Sequence of chain 1.A:
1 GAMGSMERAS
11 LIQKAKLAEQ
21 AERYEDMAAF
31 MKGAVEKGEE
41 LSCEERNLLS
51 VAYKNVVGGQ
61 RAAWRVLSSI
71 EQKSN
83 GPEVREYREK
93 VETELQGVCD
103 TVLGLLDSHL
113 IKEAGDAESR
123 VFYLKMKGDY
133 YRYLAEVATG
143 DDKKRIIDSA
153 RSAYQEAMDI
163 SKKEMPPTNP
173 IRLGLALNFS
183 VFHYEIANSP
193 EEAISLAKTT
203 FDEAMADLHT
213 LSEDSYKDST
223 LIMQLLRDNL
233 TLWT

A small-molecule ligand and the protein it binds are described below.
Small molecule (SMILES): CC(C)[C@H](NC(=O)[C@@H](NC(=O)[C@H](C)NC(=O)[C@@H]1CCCN1C(=O)[C@@H](N)Cc1ccccc1)[C@@H](C)OP(=O)(O)O)C(=O)O

Binding-site contacts:
Ligand atom O contacts residue LYS127 of chain 1.A at 2.9 Å (salt-bridge).
Ligand atom CA contacts residue ASN231 of chain 1.A at 3.5 Å.
Ligand atom CG2 contacts residue ARG134 of chain 1.A at 3.8 Å.
Ligand atom CG1 contacts residue LEU179 of chain 1.A at 3.7 Å (hydrophobic).
Ligand atom P contacts residue ARG61 of chain 1.A at 3.5 Å.
Ligand atom P contacts residue LYS54 of chain 1.A at 3.7 Å.
Ligand atom CB contacts residue ASN180 of chain 1.A at 3.2 Å.
Ligand atom OXT contacts residue LYS54 of chain 1.A at 3.7 Å.
Ligand atom CG2 contacts residue ASN180 of chain 1.A at 3.6 Å.
Ligand atom C contacts residue LYS54 of chain 1.A at 3.3 Å.
Ligand atom CG1 contacts residue LEU227 of chain 1.A at 3.6 Å (hydrophobic).
Ligand atom O1P contacts residue LYS54 of chain 1.A at 3.8 Å.
Ligand atom N contacts residue ASN231 of chain 1.A at 2.8 Å (h-bond).
Ligand atom CB contacts residue ASN231 of chain 1.A at 3.5 Å.
Ligand atom C contacts residue ASN180 of chain 1.A at 3.5 Å.
Ligand atom C contacts residue LYS127 of chain 1.A at 3.8 Å.
Ligand atom OXT contacts residue O4R1 of chain 1.E at 3.5 Å.
Ligand atom P contacts residue TYR135 of chain 1.A at 3.6 Å.
Ligand atom CA contacts residue ASN180 of chain 1.A at 3.2 Å.
Ligand atom CB contacts residue ASN231 of chain 1.A at 3.6 Å.
Ligand atom CB contacts residue LEU227 of chain 1.A at 3.8 Å (hydrophobic).
Ligand atom O3P contacts residue ARG134 of chain 1.A at 2.9 Å (salt-bridge).
Ligand atom O contacts residue ASN231 of chain 1.A at 2.9 Å (h-bond).
Ligand atom O2P contacts residue ARG61 of chain 1.A at 2.9 Å (salt-bridge).
Ligand atom O1P contacts residue ARG61 of chain 1.A at 2.9 Å (salt-bridge).
Ligand atom N contacts residue ASN180 of chain 1.A at 3.0 Å (h-bond).
Ligand atom CG2 contacts residue GLY176 of chain 1.A at 3.5 Å.
Ligand atom O3P contacts residue TYR135 of chain 1.A at 2.5 Å (h-bond).
Ligand atom P contacts residue ARG134 of chain 1.A at 3.8 Å.
Ligand atom CA contacts residue ASN231 of chain 1.A at 3.7 Å.
Ligand atom CG2 contacts residue VAL183 of chain 1.A at 3.8 Å (hydrophobic).
Ligand atom O3P contacts residue LYS54 of chain 1.A at 2.6 Å (salt-bridge).
Ligand atom O contacts residue VAL183 of chain 1.A at 3.5 Å.
Ligand atom O contacts residue LEU179 of chain 1.A at 3.5 Å.
Ligand atom O contacts residue ASN180 of chain 1.A at 2.8 Å (h-bond).
Ligand atom C contacts residue ASN231 of chain 1.A at 3.5 Å.
Ligand atom O2P contacts residue ARG134 of chain 1.A at 2.9 Å (salt-bridge).
Ligand atom CD2 contacts residue ARG65 of chain 1.A at 3.0 Å.
Ligand atom O contacts residue LYS54 of chain 1.A at 2.8 Å (salt-bridge).
Ligand atom CE2 contacts residue ARG65 of chain 1.A at 3.5 Å.